This protein binds this small molecule.
Small molecule (SMILES): CC(=O)N[C@@H]1[C@@H](O)[C@H](O)[C@@H](CO)O[C@H]1O

Binding-site contacts:
Ligand atom C7 contacts residue ASN182 of chain 1.B at 3.3 Å.
Ligand atom C5 contacts residue ASN186 of chain 1.B at 4.5 Å.
Ligand atom O7 contacts residue ASN182 of chain 1.B at 3.2 Å (h-bond).
Ligand atom N2 contacts residue ASN182 of chain 1.B at 3.0 Å (h-bond).
Ligand atom O6 contacts residue ALA183 of chain 1.B at 4.2 Å.
Ligand atom C3 contacts residue ASN182 of chain 1.B at 3.9 Å.
Ligand atom O5 contacts residue ALA183 of chain 1.B at 4.3 Å.
Ligand atom C6 contacts residue ASN186 of chain 1.B at 4.1 Å.
Ligand atom C8 contacts residue GLY142 of chain 1.B at 4.0 Å.
Ligand atom C1 contacts residue ASN182 of chain 1.B at 1.5 Å.
Ligand atom O6 contacts residue ASN186 of chain 1.B at 4.3 Å.
Ligand atom C5 contacts residue ASN182 of chain 1.B at 3.7 Å.
Ligand atom O5 contacts residue ASN182 of chain 1.B at 2.4 Å (h-bond).
Ligand atom C1 contacts residue ASN186 of chain 1.B at 4.0 Å.
Ligand atom C4 contacts residue ASN182 of chain 1.B at 4.3 Å.
Ligand atom O5 contacts residue ASN186 of chain 1.B at 4.0 Å.
Ligand atom C2 contacts residue ASN182 of chain 1.B at 2.5 Å.

Sequence of chain 1.B:
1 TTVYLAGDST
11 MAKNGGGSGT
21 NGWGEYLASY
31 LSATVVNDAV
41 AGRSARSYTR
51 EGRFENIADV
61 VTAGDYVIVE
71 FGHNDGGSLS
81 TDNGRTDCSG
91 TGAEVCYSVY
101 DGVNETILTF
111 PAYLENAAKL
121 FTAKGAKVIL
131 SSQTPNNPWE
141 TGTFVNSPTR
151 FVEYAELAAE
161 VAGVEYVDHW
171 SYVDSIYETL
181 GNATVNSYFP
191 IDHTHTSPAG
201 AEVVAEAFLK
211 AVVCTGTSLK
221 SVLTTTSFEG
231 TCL